Sequence of chain 1.A:
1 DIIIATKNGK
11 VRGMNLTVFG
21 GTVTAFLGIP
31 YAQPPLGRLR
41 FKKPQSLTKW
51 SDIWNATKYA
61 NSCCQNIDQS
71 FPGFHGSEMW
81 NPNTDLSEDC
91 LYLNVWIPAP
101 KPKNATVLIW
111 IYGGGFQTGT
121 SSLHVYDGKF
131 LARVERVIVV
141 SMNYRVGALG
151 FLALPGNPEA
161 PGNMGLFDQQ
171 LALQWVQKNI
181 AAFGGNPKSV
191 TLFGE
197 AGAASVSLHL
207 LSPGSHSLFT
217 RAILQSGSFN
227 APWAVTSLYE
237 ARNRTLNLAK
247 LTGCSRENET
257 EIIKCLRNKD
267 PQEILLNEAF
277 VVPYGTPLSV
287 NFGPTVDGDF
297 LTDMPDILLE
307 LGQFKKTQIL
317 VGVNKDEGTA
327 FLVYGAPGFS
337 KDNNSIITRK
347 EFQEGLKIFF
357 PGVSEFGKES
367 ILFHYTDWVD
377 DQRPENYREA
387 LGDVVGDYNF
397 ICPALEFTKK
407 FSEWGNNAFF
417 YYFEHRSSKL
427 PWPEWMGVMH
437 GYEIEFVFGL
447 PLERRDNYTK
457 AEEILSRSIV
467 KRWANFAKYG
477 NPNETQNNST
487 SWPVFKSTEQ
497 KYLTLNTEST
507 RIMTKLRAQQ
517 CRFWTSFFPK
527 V

Binding-site contacts:
Ligand atom C8 contacts residue ASN339 of chain 1.A at 4.2 Å.
Ligand atom C5 contacts residue ASN339 of chain 1.A at 4.0 Å.
Ligand atom N2 contacts residue GLY334 of chain 1.A at 4.0 Å.
Ligand atom C6 contacts residue SER336 of chain 1.A at 4.5 Å.
Ligand atom C1 contacts residue ASN339 of chain 1.A at 2.4 Å.
Ligand atom O5 contacts residue SER336 of chain 1.A at 4.0 Å.
Ligand atom C3 contacts residue GLY334 of chain 1.A at 4.2 Å.
Ligand atom C3 contacts residue ASN339 of chain 1.A at 4.4 Å.
Ligand atom C1 contacts residue SER336 of chain 1.A at 4.2 Å.
Ligand atom O7 contacts residue ASN339 of chain 1.A at 2.2 Å (h-bond).
Ligand atom C2 contacts residue ASN339 of chain 1.A at 2.9 Å.
Ligand atom C7 contacts residue ASN339 of chain 1.A at 2.9 Å.
Ligand atom C1 contacts residue GLY334 of chain 1.A at 4.2 Å.
Ligand atom C5 contacts residue SER336 of chain 1.A at 4.3 Å.
Ligand atom C2 contacts residue GLY334 of chain 1.A at 4.3 Å.
Ligand atom O5 contacts residue ASN339 of chain 1.A at 2.8 Å (h-bond).
Ligand atom N2 contacts residue ASN339 of chain 1.A at 3.2 Å (h-bond).
Ligand atom C8 contacts residue ILE342 of chain 1.A at 3.8 Å (hydrophobic).

This protein binds this small molecule.
Small molecule (SMILES): CC(=O)N[C@@H]1[C@@H](O)[C@H](O)[C@@H](CO)O[C@H]1O